Sequence of chain 1.A:
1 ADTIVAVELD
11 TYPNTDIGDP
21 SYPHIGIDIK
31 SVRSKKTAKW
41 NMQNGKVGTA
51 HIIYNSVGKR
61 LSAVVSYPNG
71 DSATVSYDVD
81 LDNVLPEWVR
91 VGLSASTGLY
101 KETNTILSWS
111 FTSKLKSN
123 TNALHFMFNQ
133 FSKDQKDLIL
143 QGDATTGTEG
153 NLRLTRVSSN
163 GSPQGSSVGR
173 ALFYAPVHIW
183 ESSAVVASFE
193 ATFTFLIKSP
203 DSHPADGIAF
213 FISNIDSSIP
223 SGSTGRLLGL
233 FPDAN

Binding-site contacts:
Ligand atom N contacts residue LEU126 of chain 4.A at 3.8 Å.
Ligand atom CG contacts residue HIS180 of chain 4.A at 3.0 Å.
Ligand atom O contacts residue PHE130 of chain 1.A at 3.5 Å.
Ligand atom O contacts residue TRP88 of chain 4.A at 4.0 Å.
Ligand atom CG contacts residue LYS114 of chain 4.A at 4.0 Å.
Ligand atom O contacts residue GLN137 of chain 1.A at 3.7 Å.
Ligand atom OXT contacts residue PHE130 of chain 1.A at 3.7 Å.
Ligand atom CB contacts residue ALA125 of chain 4.A at 3.7 Å (hydrophobic).
Ligand atom CA contacts residue HIS180 of chain 4.A at 3.6 Å.
Ligand atom C contacts residue ASP139 of chain 1.A at 3.3 Å.
Ligand atom CG contacts residue LEU126 of chain 4.A at 4.4 Å (hydrophobic).
Ligand atom C contacts residue ALA125 of chain 4.A at 4.4 Å (hydrophobic).
Ligand atom O contacts residue ASP139 of chain 1.A at 2.7 Å (salt-bridge).
Ligand atom O contacts residue ASN124 of chain 4.A at 4.3 Å.
Ligand atom N contacts residue ASP139 of chain 1.A at 3.6 Å (salt-bridge).
Ligand atom CB contacts residue SER113 of chain 4.A at 4.0 Å.
Ligand atom CB contacts residue ASN124 of chain 4.A at 3.9 Å.
Ligand atom CB contacts residue HIS180 of chain 4.A at 4.1 Å.
Ligand atom C contacts residue ASN124 of chain 4.A at 4.0 Å.
Ligand atom CA contacts residue ASP139 of chain 1.A at 4.0 Å.
Ligand atom N contacts residue HIS180 of chain 4.A at 3.2 Å (h-bond).
Ligand atom N contacts residue VAL179 of chain 4.A at 3.7 Å.
Ligand atom C contacts residue PHE130 of chain 1.A at 4.0 Å (hydrophobic).
Ligand atom OXT contacts residue ALA125 of chain 4.A at 3.4 Å (h-bond).
Ligand atom CG contacts residue SER113 of chain 4.A at 3.0 Å.
Ligand atom OXT contacts residue MET129 of chain 1.A at 3.5 Å (h-bond).
Ligand atom CG contacts residue ASN124 of chain 4.A at 4.2 Å.
Ligand atom OXT contacts residue ASP139 of chain 1.A at 3.9 Å.
Ligand atom O contacts residue HIS180 of chain 4.A at 4.0 Å.
Ligand atom CG contacts residue LEU115 of chain 4.A at 4.0 Å (hydrophobic).
Ligand atom N contacts residue PRO178 of chain 4.A at 4.3 Å.
Ligand atom OXT contacts residue ASN124 of chain 4.A at 3.5 Å.
Ligand atom C contacts residue HIS180 of chain 4.A at 4.3 Å.
Ligand atom CB contacts residue LEU126 of chain 4.A at 3.7 Å (hydrophobic).
Ligand atom CG contacts residue VAL179 of chain 4.A at 4.3 Å (hydrophobic).

This protein binds this small molecule.
Small molecule (SMILES): CC[C@@H](N)C(=O)O

Sequence of chain 4.A:
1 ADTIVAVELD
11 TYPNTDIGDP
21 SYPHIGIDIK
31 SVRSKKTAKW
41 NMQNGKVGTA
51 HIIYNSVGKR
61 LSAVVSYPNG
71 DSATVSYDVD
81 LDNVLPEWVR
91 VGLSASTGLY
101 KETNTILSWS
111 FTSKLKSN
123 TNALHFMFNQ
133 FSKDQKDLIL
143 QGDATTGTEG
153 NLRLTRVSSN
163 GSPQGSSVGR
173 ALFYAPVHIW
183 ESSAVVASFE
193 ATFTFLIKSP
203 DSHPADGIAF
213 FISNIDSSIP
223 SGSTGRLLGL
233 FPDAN